Sequence of chain 1.C:
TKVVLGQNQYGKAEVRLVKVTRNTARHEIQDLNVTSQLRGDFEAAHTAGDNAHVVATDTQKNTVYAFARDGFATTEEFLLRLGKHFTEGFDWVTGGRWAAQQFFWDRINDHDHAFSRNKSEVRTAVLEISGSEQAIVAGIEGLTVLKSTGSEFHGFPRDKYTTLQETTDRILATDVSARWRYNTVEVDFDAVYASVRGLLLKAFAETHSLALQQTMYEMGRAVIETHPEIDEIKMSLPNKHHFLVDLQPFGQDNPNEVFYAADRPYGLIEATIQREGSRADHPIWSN

Sequence of chain 1.B:
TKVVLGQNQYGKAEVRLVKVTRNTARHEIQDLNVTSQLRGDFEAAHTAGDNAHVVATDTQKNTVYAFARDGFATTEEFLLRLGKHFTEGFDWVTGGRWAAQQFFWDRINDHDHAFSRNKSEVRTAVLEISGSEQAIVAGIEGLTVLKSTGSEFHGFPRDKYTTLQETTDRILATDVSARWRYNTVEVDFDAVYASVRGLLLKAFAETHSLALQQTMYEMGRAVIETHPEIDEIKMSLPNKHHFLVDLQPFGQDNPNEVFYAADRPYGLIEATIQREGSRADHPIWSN

Binding-site contacts:
Ligand atom C6 contacts residue GLN223 of chain 1.C at 3.9 Å.
Ligand atom O11 contacts residue ALA221 of chain 1.C at 3.5 Å.
Ligand atom C8 contacts residue PHE163 of chain 1.C at 3.9 Å (hydrophobic).
Ligand atom N7 contacts residue THR67 of chain 1.B at 2.7 Å (h-bond).
Ligand atom N9 contacts residue ASN249 of chain 1.C at 4.0 Å.
Ligand atom C6 contacts residue VAL64 of chain 1.B at 4.0 Å (hydrophobic).
Ligand atom O11 contacts residue ARG180 of chain 1.C at 2.9 Å (salt-bridge).
Ligand atom O24 contacts residue ASP68 of chain 1.B at 3.1 Å (salt-bridge).
Ligand atom N9 contacts residue THR67 of chain 1.B at 3.9 Å.
Ligand atom N3 contacts residue PHE163 of chain 1.C at 3.7 Å.
Ligand atom C8 contacts residue THR67 of chain 1.B at 3.0 Å.
Ligand atom C6 contacts residue PHE163 of chain 1.C at 3.7 Å (hydrophobic).
Ligand atom N7 contacts residue ALA66 of chain 1.B at 3.5 Å.
Ligand atom O24 contacts residue LEU174 of chain 1.C at 3.5 Å.
Ligand atom O11 contacts residue PHE163 of chain 1.C at 3.9 Å.
Ligand atom N3 contacts residue ASN249 of chain 1.C at 4.0 Å.
Ligand atom N9 contacts residue ARG180 of chain 1.C at 3.5 Å (salt-bridge).
Ligand atom O11 contacts residue LEU222 of chain 1.C at 2.7 Å (h-bond).
Ligand atom N7 contacts residue PHE163 of chain 1.C at 3.9 Å.
Ligand atom O11 contacts residue GLN223 of chain 1.C at 3.7 Å.
Ligand atom C2 contacts residue PHE163 of chain 1.C at 3.7 Å (hydrophobic).
Ligand atom C6 contacts residue THR67 of chain 1.B at 4.0 Å.
Ligand atom C5 contacts residue PHE163 of chain 1.C at 3.5 Å (hydrophobic).
Ligand atom C4 contacts residue ARG180 of chain 1.C at 3.6 Å.
Ligand atom N3 contacts residue ARG180 of chain 1.C at 3.0 Å (salt-bridge).
Ligand atom C2 contacts residue ARG180 of chain 1.C at 3.4 Å.
Ligand atom O13 contacts residue VAL64 of chain 1.B at 3.3 Å.
Ligand atom C5 contacts residue THR67 of chain 1.B at 3.7 Å.
Ligand atom N1 contacts residue PHE163 of chain 1.C at 3.6 Å.
Ligand atom N1 contacts residue GLN223 of chain 1.C at 3.0 Å (h-bond).
Ligand atom C8 contacts residue ASP68 of chain 1.B at 4.0 Å.
Ligand atom O24 contacts residue ALA66 of chain 1.B at 3.8 Å.
Ligand atom O13 contacts residue TYR20 of chain 1.B at 3.4 Å.
Ligand atom O13 contacts residue THR67 of chain 1.B at 3.7 Å.
Ligand atom C4 contacts residue PHE163 of chain 1.C at 3.8 Å (hydrophobic).
Ligand atom C2 contacts residue GLN223 of chain 1.C at 3.8 Å.
Ligand atom C2 contacts residue LEU222 of chain 1.C at 3.8 Å (hydrophobic).
Ligand atom N9 contacts residue PHE163 of chain 1.C at 3.8 Å.
Ligand atom O13 contacts residue GLN223 of chain 1.C at 3.2 Å (h-bond).
Ligand atom O24 contacts residue THR67 of chain 1.B at 3.0 Å (h-bond).

A protein and the small-molecule ligand that binds it are described below.
Small molecule (SMILES): O=c1[nH]c(=O)c2[nH]c(=O)[nH]c2[nH]1